Sequence of chain 3.A:
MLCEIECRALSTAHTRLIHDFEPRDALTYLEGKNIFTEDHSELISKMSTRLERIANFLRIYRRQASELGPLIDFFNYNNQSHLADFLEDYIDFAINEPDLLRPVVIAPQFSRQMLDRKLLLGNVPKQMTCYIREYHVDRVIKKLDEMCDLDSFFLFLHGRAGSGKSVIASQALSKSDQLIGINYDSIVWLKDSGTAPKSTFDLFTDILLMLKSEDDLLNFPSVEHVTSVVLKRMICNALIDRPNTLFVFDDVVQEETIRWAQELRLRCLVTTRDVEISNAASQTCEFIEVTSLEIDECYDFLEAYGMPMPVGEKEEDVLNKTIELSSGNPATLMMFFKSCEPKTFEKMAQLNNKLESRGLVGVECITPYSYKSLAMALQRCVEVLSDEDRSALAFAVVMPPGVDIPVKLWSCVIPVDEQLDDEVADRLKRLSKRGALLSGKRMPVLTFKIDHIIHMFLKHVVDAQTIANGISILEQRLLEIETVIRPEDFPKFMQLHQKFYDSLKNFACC

Binding-site contacts:
Ligand atom O contacts residue VAL382 of chain 3.A at 4.1 Å.
Ligand atom CB contacts residue ASP469 of chain 3.A at 3.6 Å.
Ligand atom CA contacts residue GLN379 of chain 3.A at 3.6 Å.
Ligand atom C contacts residue GLN379 of chain 3.A at 4.0 Å.
Ligand atom N contacts residue VAL467 of chain 3.A at 2.9 Å (h-bond).
Ligand atom O contacts residue ASP469 of chain 3.A at 3.0 Å (salt-bridge).
Ligand atom CA contacts residue VAL467 of chain 3.A at 4.0 Å (hydrophobic).
Ligand atom CZ contacts residue VAL382 of chain 3.A at 3.6 Å (hydrophobic).
Ligand atom O contacts residue GLN379 of chain 3.A at 3.1 Å (h-bond).
Ligand atom CE2 contacts residue ALA394 of chain 3.A at 3.8 Å (hydrophobic).
Ligand atom CZ contacts residue VAL468 of chain 3.A at 4.0 Å (hydrophobic).
Ligand atom C contacts residue VAL467 of chain 3.A at 4.1 Å (hydrophobic).
Ligand atom CB contacts residue GLN379 of chain 3.A at 3.3 Å.
Ligand atom C contacts residue ASP469 of chain 3.A at 3.8 Å.
Ligand atom CE1 contacts residue VAL467 of chain 3.A at 3.7 Å (hydrophobic).
Ligand atom C contacts residue ASP469 of chain 3.A at 4.0 Å.
Ligand atom C contacts residue VAL467 of chain 3.A at 3.9 Å (hydrophobic).
Ligand atom CB contacts residue VAL467 of chain 3.A at 3.2 Å (hydrophobic).
Ligand atom CE1 contacts residue VAL382 of chain 3.A at 4.1 Å (hydrophobic).
Ligand atom CE2 contacts residue VAL382 of chain 3.A at 3.7 Å (hydrophobic).
Ligand atom CA contacts residue GLN379 of chain 3.A at 3.1 Å.
Ligand atom C contacts residue GLN379 of chain 3.A at 3.1 Å.
Ligand atom CB contacts residue GLU383 of chain 3.A at 3.9 Å.
Ligand atom CD2 contacts residue ARG390 of chain 3.A at 4.0 Å.
Ligand atom CD2 contacts residue GLU383 of chain 3.A at 3.9 Å.
Ligand atom CA contacts residue VAL467 of chain 3.A at 3.6 Å (hydrophobic).
Ligand atom CE1 contacts residue VAL468 of chain 3.A at 3.5 Å (hydrophobic).
Ligand atom N contacts residue GLN379 of chain 3.A at 2.8 Å (h-bond).
Ligand atom O contacts residue GLN379 of chain 3.A at 3.2 Å (h-bond).
Ligand atom C contacts residue GLN379 of chain 3.A at 2.9 Å.
Ligand atom CG contacts residue ASP469 of chain 3.A at 3.8 Å.
Ligand atom O contacts residue GLN379 of chain 3.A at 3.1 Å (h-bond).
Ligand atom CE2 contacts residue ARG390 of chain 3.A at 3.7 Å.
Ligand atom CG contacts residue GLU383 of chain 3.A at 4.0 Å.
Ligand atom CD1 contacts residue VAL468 of chain 3.A at 4.0 Å (hydrophobic).
Ligand atom CD1 contacts residue GLU383 of chain 3.A at 3.1 Å.
Ligand atom CA contacts residue VAL467 of chain 3.A at 3.5 Å (hydrophobic).
Ligand atom CG contacts residue VAL467 of chain 3.A at 3.9 Å (hydrophobic).
Ligand atom CA contacts residue ASP469 of chain 3.A at 3.8 Å.
Ligand atom CD1 contacts residue VAL467 of chain 3.A at 3.9 Å (hydrophobic).

A protein and the small-molecule ligand that binds it are described below.
Small molecule (SMILES): CC(C)C[C@H](NC(=O)[C@H](Cc1ccccc1)NC(=O)[C@H](CC(N)=O)NC(=O)[C@H](Cc1ccccc1)NC(=O)[C@H](CC(C)C)NC(=O)[C@@H]1CCCN1)C(=O)NCC=O